This protein binds this small molecule.
Small molecule (SMILES): COc1cc(C)c(CNC[C@@H](NC(=O)c2cc(C)on2)c2ccc(C#CCO)cc2)cc1C

Sequence of chain 1.B:
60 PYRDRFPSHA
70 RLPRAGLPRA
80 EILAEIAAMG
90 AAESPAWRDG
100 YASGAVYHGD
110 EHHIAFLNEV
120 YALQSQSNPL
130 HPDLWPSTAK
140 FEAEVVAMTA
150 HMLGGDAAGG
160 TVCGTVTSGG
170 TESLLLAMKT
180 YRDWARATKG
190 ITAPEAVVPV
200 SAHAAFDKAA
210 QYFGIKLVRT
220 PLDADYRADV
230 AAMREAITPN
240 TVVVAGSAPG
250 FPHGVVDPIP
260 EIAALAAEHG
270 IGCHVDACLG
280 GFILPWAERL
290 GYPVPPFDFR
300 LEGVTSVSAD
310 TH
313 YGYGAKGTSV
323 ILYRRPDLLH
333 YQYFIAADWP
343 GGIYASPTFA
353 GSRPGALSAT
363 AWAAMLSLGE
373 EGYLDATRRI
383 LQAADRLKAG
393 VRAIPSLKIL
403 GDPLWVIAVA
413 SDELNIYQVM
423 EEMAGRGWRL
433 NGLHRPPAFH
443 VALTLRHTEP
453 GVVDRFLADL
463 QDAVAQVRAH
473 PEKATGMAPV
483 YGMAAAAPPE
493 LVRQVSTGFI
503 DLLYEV

Binding-site contacts:
Ligand atom N2 contacts residue PHE501 of chain 1.B at 3.7 Å.
Ligand atom C33 contacts residue SER498 of chain 1.B at 3.5 Å.
Ligand atom C33 contacts residue ILE345 of chain 1.A at 3.6 Å (hydrophobic).
Ligand atom C7 contacts residue ALA347 of chain 1.A at 3.9 Å (hydrophobic).
Ligand atom O6 contacts residue PHE501 of chain 1.B at 3.7 Å.
Ligand atom C31 contacts residue PRO128 of chain 1.A at 3.7 Å (hydrophobic).
Ligand atom C1 contacts residue LEU129 of chain 1.A at 3.8 Å (hydrophobic).
Ligand atom O6 contacts residue PRO131 of chain 1.A at 3.3 Å.
Ligand atom O17 contacts residue ILE345 of chain 1.A at 3.7 Å.
Ligand atom C27 contacts residue PHE250 of chain 1.B at 3.3 Å (hydrophobic).
Ligand atom C18 contacts residue ILE345 of chain 1.A at 3.8 Å (hydrophobic).
Ligand atom C21 contacts residue TYR346 of chain 1.A at 3.7 Å (hydrophobic).
Ligand atom O17 contacts residue TYR346 of chain 1.A at 3.4 Å.
Ligand atom C23 contacts residue GLY343 of chain 1.A at 3.6 Å.
Ligand atom C28 contacts residue ILE345 of chain 1.A at 3.6 Å (hydrophobic).
Ligand atom C1 contacts residue ALA347 of chain 1.A at 3.8 Å (hydrophobic).
Ligand atom O17 contacts residue ALA347 of chain 1.A at 2.8 Å (h-bond).
Ligand atom C23 contacts residue TYR346 of chain 1.A at 3.6 Å (hydrophobic).
Ligand atom C21 contacts residue GLY343 of chain 1.A at 3.8 Å.
Ligand atom C27 contacts residue HIS202 of chain 1.B at 3.2 Å.
Ligand atom C4 contacts residue ALA347 of chain 1.A at 2.9 Å (hydrophobic).
Ligand atom C31 contacts residue LEU505 of chain 1.B at 3.8 Å (hydrophobic).
Ligand atom C8 contacts residue PHE250 of chain 1.B at 3.6 Å (hydrophobic).
Ligand atom C27 contacts residue LLP312 of chain 1.B at 3.9 Å.
Ligand atom C16 contacts residue ILE345 of chain 1.A at 3.2 Å (hydrophobic).
Ligand atom O29 contacts residue HIS202 of chain 1.B at 2.8 Å (h-bond).
Ligand atom O29 contacts residue LLP312 of chain 1.B at 3.1 Å.
Ligand atom O6 contacts residue LEU129 of chain 1.A at 3.2 Å (h-bond).
Ligand atom C23 contacts residue TRP341 of chain 1.A at 3.6 Å (hydrophobic).
Ligand atom C9 contacts residue HIS202 of chain 1.B at 3.8 Å.
Ligand atom N22 contacts residue ILE345 of chain 1.A at 2.9 Å (h-bond).
Ligand atom C19 contacts residue TYR346 of chain 1.A at 3.6 Å (hydrophobic).
Ligand atom C9 contacts residue PHE250 of chain 1.B at 3.5 Å (hydrophobic).
Ligand atom C7 contacts residue LEU129 of chain 1.A at 3.7 Å (hydrophobic).
Ligand atom C24 contacts residue LEU129 of chain 1.A at 3.8 Å (hydrophobic).
Ligand atom C20 contacts residue LEU129 of chain 1.A at 3.9 Å (hydrophobic).
Ligand atom N2 contacts residue LEU129 of chain 1.A at 3.3 Å (h-bond).
Ligand atom C24 contacts residue TYR346 of chain 1.A at 3.6 Å (hydrophobic).
Ligand atom C21 contacts residue ILE345 of chain 1.A at 3.7 Å (hydrophobic).
Ligand atom C11 contacts residue ILE345 of chain 1.A at 3.7 Å (hydrophobic).

Sequence of chain 1.A:
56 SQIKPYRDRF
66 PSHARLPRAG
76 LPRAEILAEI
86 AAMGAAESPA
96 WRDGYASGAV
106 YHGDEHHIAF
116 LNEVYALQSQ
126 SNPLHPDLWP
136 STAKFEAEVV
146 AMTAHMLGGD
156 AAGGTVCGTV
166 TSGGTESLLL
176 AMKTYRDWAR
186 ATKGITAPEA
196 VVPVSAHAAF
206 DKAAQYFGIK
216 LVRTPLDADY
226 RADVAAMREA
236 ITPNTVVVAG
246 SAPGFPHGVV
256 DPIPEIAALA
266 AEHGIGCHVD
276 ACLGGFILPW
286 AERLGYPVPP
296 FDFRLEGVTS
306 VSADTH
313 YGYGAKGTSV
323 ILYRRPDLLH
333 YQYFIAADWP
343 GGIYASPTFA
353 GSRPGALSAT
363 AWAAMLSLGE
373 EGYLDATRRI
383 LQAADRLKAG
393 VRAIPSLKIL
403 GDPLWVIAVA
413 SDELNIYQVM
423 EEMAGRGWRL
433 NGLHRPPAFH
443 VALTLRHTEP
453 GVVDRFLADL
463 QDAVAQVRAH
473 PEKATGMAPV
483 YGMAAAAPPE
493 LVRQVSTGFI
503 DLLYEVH